Sequence of chain 35.B:
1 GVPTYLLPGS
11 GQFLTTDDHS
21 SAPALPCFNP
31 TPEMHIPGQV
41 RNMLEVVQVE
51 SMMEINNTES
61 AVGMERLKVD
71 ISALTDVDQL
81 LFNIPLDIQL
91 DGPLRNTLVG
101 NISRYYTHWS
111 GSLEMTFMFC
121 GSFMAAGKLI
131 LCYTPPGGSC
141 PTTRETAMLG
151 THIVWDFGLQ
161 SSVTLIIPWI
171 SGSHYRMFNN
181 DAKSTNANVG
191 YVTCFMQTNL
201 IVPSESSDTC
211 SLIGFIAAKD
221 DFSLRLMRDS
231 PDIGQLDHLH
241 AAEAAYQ

Binding-site contacts:
Ligand atom N1A contacts residue LEU220 of chain 34.A at 3.0 Å.
Ligand atom F3 contacts residue ALA24 of chain 34.B at 3.9 Å.
Ligand atom C4 contacts residue PHE115 of chain 34.A at 3.3 Å (hydrophobic).
Ligand atom CM4 contacts residue ALA145 of chain 34.A at 3.5 Å (hydrophobic).
Ligand atom CM4 contacts residue ALA169 of chain 34.A at 3.5 Å (hydrophobic).
Ligand atom CM4 contacts residue ILE182 of chain 34.A at 3.6 Å (hydrophobic).
Ligand atom F3 contacts residue ILE182 of chain 34.A at 3.2 Å.
Ligand atom CM2 contacts residue ILE119 of chain 34.A at 3.5 Å (hydrophobic).
Ligand atom F2 contacts residue MET146 of chain 34.A at 3.7 Å.
Ligand atom N3A contacts residue ILE182 of chain 34.A at 3.0 Å.
Ligand atom C6B contacts residue ILE95 of chain 34.A at 3.6 Å (hydrophobic).
Ligand atom F1 contacts residue SER170 of chain 34.A at 3.7 Å.
Ligand atom F1 contacts residue ALA145 of chain 34.A at 3.0 Å.
Ligand atom C1B contacts residue ILE95 of chain 34.A at 3.5 Å (hydrophobic).
Ligand atom F3 contacts residue ALA169 of chain 34.A at 3.7 Å.
Ligand atom F1 contacts residue VAL171 of chain 34.A at 3.0 Å.
Ligand atom O1A contacts residue LEU220 of chain 34.A at 3.4 Å.
Ligand atom CM6 contacts residue ILE184 of chain 34.A at 3.5 Å (hydrophobic).
Ligand atom CM2 contacts residue TRP93 of chain 34.A at 3.9 Å (hydrophobic).
Ligand atom F2 contacts residue PHE147 of chain 34.A at 3.2 Å.
Ligand atom CM3 contacts residue THR97 of chain 34.A at 3.9 Å.
Ligand atom N3A contacts residue PHE147 of chain 34.A at 3.6 Å.
Ligand atom C2A contacts residue ILE182 of chain 34.A at 3.6 Å (hydrophobic).
Ligand atom C2B contacts residue ILE119 of chain 34.A at 3.5 Å (hydrophobic).
Ligand atom N3A contacts residue ILE184 of chain 34.A at 3.9 Å.
Ligand atom C3B contacts residue ILE119 of chain 34.A at 3.5 Å (hydrophobic).
Ligand atom C2A contacts residue LEU220 of chain 34.A at 3.8 Å (hydrophobic).
Ligand atom C3A contacts residue ILE182 of chain 34.A at 3.2 Å (hydrophobic).
Ligand atom O1A contacts residue ALA145 of chain 34.A at 3.8 Å.
Ligand atom F2 contacts residue ALA145 of chain 34.A at 3.0 Å.
Ligand atom C5B contacts residue ILE184 of chain 34.A at 3.4 Å (hydrophobic).
Ligand atom CM6 contacts residue MET187 of chain 34.A at 3.8 Å (hydrophobic).
Ligand atom F3 contacts residue LEU14 of chain 35.B at 3.9 Å.
Ligand atom C6B contacts residue ILE184 of chain 34.A at 3.7 Å (hydrophobic).
Ligand atom CM6 contacts residue ILE217 of chain 34.A at 3.4 Å (hydrophobic).
Ligand atom O1 contacts residue ILE217 of chain 34.A at 3.2 Å.
Ligand atom O1B contacts residue ILE95 of chain 34.A at 3.0 Å.
Ligand atom F2 contacts residue ALA169 of chain 34.A at 2.2 Å.
Ligand atom F2 contacts residue SER170 of chain 34.A at 3.5 Å.
Ligand atom O1A contacts residue ILE182 of chain 34.A at 3.9 Å.

Sequence of chain 34.B:
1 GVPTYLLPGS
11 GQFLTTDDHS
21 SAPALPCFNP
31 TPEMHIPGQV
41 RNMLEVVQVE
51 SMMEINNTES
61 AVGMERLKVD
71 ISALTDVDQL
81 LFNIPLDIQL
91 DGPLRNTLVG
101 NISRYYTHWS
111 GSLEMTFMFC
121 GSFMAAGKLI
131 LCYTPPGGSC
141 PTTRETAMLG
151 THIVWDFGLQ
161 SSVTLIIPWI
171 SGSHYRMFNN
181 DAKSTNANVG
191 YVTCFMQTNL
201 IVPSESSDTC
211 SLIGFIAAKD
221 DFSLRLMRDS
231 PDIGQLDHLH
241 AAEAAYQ

The protein below binds the small molecule below.
Small molecule (SMILES): Cc1cc(CCCOc2c(C)cc(-c3noc(C(F)(F)F)n3)cc2C)on1

Sequence of chain 34.A:
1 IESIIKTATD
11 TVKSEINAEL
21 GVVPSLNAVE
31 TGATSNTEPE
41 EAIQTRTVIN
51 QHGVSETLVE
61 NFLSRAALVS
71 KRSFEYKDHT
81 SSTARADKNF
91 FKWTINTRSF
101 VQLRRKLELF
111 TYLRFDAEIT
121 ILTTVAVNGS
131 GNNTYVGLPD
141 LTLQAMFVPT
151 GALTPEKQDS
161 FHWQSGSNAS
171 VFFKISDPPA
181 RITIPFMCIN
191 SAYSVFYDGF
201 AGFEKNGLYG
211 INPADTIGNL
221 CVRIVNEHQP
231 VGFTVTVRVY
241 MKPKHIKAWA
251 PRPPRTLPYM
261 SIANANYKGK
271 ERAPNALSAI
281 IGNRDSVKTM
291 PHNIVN